The small molecule below binds the protein below.
Small molecule (SMILES): CC(=O)N[C@@H]1[C@@H](O)[C@H](O)[C@@H](CO)O[C@H]1O

Sequence of chain 50.H:
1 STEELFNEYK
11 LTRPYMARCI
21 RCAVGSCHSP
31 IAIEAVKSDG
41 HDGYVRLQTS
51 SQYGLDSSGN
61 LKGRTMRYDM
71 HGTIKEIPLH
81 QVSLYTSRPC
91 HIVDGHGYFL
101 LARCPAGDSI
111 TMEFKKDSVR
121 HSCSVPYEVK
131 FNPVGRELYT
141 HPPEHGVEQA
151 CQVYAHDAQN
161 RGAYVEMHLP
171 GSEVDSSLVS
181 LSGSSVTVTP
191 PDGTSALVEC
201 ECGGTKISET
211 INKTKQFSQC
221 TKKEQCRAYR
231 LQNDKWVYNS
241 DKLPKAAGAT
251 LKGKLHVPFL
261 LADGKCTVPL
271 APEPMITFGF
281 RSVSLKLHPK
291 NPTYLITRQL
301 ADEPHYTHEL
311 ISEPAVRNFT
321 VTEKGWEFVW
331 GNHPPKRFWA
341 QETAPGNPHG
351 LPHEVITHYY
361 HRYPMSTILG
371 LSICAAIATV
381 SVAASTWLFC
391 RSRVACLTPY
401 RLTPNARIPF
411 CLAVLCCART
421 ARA

Binding-site contacts:
Ligand atom C6 contacts residue ASN318 of chain 50.H at 3.2 Å.
Ligand atom C6 contacts residue SER284 of chain 50.H at 3.5 Å.
Ligand atom O6 contacts residue ASN318 of chain 50.H at 2.6 Å (h-bond).
Ligand atom O6 contacts residue SER284 of chain 50.H at 2.6 Å (h-bond).